Sequence of chain 1.B:
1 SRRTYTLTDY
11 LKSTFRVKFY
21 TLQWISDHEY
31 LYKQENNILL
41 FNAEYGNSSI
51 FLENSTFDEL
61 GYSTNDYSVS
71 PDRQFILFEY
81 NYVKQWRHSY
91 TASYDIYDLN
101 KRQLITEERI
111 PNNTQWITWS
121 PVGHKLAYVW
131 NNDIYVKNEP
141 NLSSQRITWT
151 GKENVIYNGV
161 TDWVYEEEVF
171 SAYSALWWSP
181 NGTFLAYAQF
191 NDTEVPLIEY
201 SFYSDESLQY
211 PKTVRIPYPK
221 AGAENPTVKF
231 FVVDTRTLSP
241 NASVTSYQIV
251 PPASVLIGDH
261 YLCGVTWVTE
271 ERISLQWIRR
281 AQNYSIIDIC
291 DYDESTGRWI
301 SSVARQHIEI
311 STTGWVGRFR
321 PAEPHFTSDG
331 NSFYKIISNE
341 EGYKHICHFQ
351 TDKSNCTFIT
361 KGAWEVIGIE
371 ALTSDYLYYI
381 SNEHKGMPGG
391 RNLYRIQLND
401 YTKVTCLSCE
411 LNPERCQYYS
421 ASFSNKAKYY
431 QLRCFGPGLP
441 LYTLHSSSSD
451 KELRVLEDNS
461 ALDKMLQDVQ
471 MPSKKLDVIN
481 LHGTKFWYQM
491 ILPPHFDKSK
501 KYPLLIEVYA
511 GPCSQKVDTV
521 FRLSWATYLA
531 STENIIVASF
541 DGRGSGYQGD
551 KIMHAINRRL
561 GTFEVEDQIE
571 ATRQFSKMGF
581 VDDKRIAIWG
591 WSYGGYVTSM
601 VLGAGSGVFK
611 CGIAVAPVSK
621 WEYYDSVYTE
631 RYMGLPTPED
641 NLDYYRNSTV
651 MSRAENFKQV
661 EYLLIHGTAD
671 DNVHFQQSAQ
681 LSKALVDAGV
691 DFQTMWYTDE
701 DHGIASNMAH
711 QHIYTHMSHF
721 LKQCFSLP

Binding-site contacts:
Ligand atom O6 contacts residue GLU194 of chain 1.B at 2.9 Å (salt-bridge).
Ligand atom C2 contacts residue ASN191 of chain 1.B at 2.5 Å.
Ligand atom O7 contacts residue ASN191 of chain 1.B at 3.2 Å (h-bond).
Ligand atom C5 contacts residue THR193 of chain 1.B at 4.0 Å.
Ligand atom C4 contacts residue ASN191 of chain 1.B at 4.2 Å.
Ligand atom N2 contacts residue ASN191 of chain 1.B at 2.9 Å (h-bond).
Ligand atom C6 contacts residue THR193 of chain 1.B at 4.3 Å.
Ligand atom C1 contacts residue ASN191 of chain 1.B at 1.5 Å.
Ligand atom C8 contacts residue THR150 of chain 1.B at 4.5 Å.
Ligand atom O7 contacts residue GLN189 of chain 1.B at 4.0 Å.
Ligand atom O7 contacts residue LYS229 of chain 1.B at 4.1 Å.
Ligand atom C8 contacts residue ASN191 of chain 1.B at 4.3 Å.
Ligand atom O6 contacts residue THR193 of chain 1.B at 4.1 Å.
Ligand atom C3 contacts residue ASN191 of chain 1.B at 3.8 Å.
Ligand atom C6 contacts residue GLU194 of chain 1.B at 3.8 Å.
Ligand atom O7 contacts residue ILE156 of chain 1.B at 4.3 Å.
Ligand atom C1 contacts residue ILE156 of chain 1.B at 4.4 Å (hydrophobic).
Ligand atom C1 contacts residue THR193 of chain 1.B at 3.8 Å.
Ligand atom N2 contacts residue ILE156 of chain 1.B at 3.8 Å.
Ligand atom O5 contacts residue THR193 of chain 1.B at 3.9 Å.
Ligand atom C7 contacts residue ILE156 of chain 1.B at 3.6 Å (hydrophobic).
Ligand atom C5 contacts residue ASN191 of chain 1.B at 3.7 Å.
Ligand atom C8 contacts residue ILE156 of chain 1.B at 3.2 Å (hydrophobic).
Ligand atom C8 contacts residue GLN189 of chain 1.B at 4.3 Å.
Ligand atom O5 contacts residue ASN191 of chain 1.B at 2.4 Å (h-bond).
Ligand atom C7 contacts residue ASN191 of chain 1.B at 3.2 Å.

This small molecule binds to this protein.
Small molecule (SMILES): CC(=O)N[C@@H]1[C@@H](O)[C@H](O)[C@@H](CO)O[C@H]1O